Sequence of chain 1.C:
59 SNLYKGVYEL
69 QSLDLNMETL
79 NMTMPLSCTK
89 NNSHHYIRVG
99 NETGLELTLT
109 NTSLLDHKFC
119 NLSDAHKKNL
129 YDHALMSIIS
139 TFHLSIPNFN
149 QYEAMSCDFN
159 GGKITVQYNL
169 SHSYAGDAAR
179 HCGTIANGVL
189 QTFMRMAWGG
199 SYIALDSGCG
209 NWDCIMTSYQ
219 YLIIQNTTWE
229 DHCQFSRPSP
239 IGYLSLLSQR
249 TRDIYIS

Binding-site contacts:
Ligand atom N2 contacts residue ASN99 of chain 1.C at 3.0 Å (h-bond).
Ligand atom C8 contacts residue NAG1 of chain 1.O at 3.9 Å.
Ligand atom C5 contacts residue GLU100 of chain 1.C at 3.7 Å.
Ligand atom O7 contacts residue ASN99 of chain 1.C at 3.4 Å (h-bond).
Ligand atom O5 contacts residue ASN99 of chain 1.C at 2.5 Å (h-bond).
Ligand atom O7 contacts residue MET80 of chain 1.C at 4.1 Å.
Ligand atom C1 contacts residue ASN99 of chain 1.C at 1.5 Å.
Ligand atom C3 contacts residue ASN99 of chain 1.C at 3.9 Å.
Ligand atom C6 contacts residue GLU100 of chain 1.C at 4.3 Å.
Ligand atom C5 contacts residue ASN99 of chain 1.C at 3.8 Å.
Ligand atom C8 contacts residue MET80 of chain 1.C at 4.2 Å (hydrophobic).
Ligand atom C4 contacts residue ASN99 of chain 1.C at 4.4 Å.
Ligand atom C2 contacts residue ASN99 of chain 1.C at 2.6 Å.
Ligand atom O5 contacts residue GLU100 of chain 1.C at 3.9 Å.
Ligand atom C8 contacts residue ASN99 of chain 1.C at 3.7 Å.
Ligand atom C7 contacts residue ASN99 of chain 1.C at 3.3 Å.
Ligand atom C1 contacts residue GLU100 of chain 1.C at 4.0 Å.

This protein binds this small molecule.
Small molecule (SMILES): CC(=O)N[C@@H]1[C@@H](O)[C@H](O)[C@@H](CO)O[C@H]1O